Sequence of chain 1.A:
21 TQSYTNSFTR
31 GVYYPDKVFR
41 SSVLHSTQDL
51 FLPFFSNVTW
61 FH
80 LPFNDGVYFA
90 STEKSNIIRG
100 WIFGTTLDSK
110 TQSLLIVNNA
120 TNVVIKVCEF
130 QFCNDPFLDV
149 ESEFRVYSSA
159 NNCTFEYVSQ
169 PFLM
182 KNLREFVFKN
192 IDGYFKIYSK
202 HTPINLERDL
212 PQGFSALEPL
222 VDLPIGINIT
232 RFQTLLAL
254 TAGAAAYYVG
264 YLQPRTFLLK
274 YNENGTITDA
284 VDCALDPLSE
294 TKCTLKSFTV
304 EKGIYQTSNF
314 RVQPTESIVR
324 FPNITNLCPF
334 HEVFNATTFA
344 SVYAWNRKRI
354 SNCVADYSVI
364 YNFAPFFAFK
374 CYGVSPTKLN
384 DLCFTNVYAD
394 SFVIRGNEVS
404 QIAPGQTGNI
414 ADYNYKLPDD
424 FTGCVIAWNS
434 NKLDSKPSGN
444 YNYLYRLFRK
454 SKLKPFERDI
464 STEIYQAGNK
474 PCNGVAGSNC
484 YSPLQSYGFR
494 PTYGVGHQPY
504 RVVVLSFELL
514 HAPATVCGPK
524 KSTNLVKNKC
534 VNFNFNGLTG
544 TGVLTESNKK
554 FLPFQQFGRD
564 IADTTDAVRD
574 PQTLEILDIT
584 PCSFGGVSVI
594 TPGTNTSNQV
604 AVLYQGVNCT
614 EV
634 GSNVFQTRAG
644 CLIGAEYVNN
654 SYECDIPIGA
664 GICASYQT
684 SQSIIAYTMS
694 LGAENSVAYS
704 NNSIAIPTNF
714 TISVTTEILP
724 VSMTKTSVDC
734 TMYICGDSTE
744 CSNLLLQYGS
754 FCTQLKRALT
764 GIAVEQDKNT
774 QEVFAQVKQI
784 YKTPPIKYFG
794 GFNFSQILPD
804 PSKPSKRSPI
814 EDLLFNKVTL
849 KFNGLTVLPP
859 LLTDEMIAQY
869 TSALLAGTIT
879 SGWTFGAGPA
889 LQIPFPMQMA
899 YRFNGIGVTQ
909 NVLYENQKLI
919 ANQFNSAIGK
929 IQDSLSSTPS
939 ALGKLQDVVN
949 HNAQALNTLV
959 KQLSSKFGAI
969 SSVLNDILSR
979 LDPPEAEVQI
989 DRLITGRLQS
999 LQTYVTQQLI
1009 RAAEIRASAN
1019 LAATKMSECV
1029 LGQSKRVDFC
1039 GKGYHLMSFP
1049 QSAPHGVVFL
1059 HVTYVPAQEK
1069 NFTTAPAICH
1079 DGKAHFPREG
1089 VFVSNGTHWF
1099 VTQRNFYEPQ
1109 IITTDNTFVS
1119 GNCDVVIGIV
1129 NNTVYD

A small-molecule ligand and the protein it binds are described below.
Small molecule (SMILES): CC(=O)N[C@@H]1[C@@H](O)[C@H](O)[C@@H](CO)O[C@H]1O

Binding-site contacts:
Ligand atom C3 contacts residue ASN57 of chain 1.A at 3.9 Å.
Ligand atom C1 contacts residue ASN57 of chain 1.A at 1.4 Å.
Ligand atom C4 contacts residue ASN57 of chain 1.A at 4.2 Å.
Ligand atom O6 contacts residue ASN57 of chain 1.A at 4.4 Å.
Ligand atom N2 contacts residue ASN57 of chain 1.A at 3.1 Å (h-bond).
Ligand atom C2 contacts residue ASN57 of chain 1.A at 2.6 Å.
Ligand atom C8 contacts residue ASN57 of chain 1.A at 3.9 Å.
Ligand atom C1 contacts residue TYR24 of chain 1.A at 4.5 Å (hydrophobic).
Ligand atom O6 contacts residue TYR24 of chain 1.A at 4.0 Å.
Ligand atom O5 contacts residue TYR24 of chain 1.A at 4.4 Å.
Ligand atom C5 contacts residue ASN57 of chain 1.A at 3.6 Å.
Ligand atom C7 contacts residue ASN57 of chain 1.A at 3.1 Å.
Ligand atom O5 contacts residue ASN57 of chain 1.A at 2.3 Å (h-bond).
Ligand atom O7 contacts residue ASN57 of chain 1.A at 2.9 Å (h-bond).